Sequence of chain 1.B:
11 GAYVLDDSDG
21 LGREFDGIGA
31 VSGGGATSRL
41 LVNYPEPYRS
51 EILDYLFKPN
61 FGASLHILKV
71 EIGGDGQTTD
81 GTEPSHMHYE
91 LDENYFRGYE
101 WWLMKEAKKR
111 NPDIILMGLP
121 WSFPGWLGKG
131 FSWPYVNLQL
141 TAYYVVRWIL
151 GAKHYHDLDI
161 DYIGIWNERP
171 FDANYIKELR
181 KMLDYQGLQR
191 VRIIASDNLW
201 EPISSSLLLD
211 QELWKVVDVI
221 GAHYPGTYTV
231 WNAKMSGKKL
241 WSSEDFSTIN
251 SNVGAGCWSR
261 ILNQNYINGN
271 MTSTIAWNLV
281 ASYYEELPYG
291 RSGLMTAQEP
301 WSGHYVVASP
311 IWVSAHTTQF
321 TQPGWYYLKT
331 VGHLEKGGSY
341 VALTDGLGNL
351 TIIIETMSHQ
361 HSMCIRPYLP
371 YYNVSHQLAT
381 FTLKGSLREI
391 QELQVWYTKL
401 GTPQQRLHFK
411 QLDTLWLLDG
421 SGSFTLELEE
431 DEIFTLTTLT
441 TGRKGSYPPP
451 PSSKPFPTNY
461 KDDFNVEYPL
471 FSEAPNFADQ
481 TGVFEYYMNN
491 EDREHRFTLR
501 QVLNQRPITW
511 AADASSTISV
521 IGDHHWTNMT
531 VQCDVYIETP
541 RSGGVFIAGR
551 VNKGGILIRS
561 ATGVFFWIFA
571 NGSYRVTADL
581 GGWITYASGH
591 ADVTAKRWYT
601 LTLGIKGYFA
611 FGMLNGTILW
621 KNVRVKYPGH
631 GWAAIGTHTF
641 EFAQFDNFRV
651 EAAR

This small molecule binds to this protein.
Small molecule (SMILES): CC(=O)N[C@@H]1[C@@H](O)[C@H](O)[C@@H](CO)O[C@H]1O

Binding-site contacts:
Ligand atom O6 contacts residue SER375 of chain 1.A at 4.4 Å.
Ligand atom O5 contacts residue ASN373 of chain 1.A at 2.3 Å (h-bond).
Ligand atom C5 contacts residue ASN373 of chain 1.A at 3.6 Å.
Ligand atom C3 contacts residue ASN373 of chain 1.A at 3.8 Å.
Ligand atom C8 contacts residue TYR371 of chain 1.A at 3.3 Å (hydrophobic).
Ligand atom C7 contacts residue ASN373 of chain 1.A at 3.3 Å.
Ligand atom C6 contacts residue SER375 of chain 1.A at 3.9 Å.
Ligand atom N2 contacts residue ASN373 of chain 1.A at 2.9 Å (h-bond).
Ligand atom N2 contacts residue TYR371 of chain 1.A at 4.1 Å.
Ligand atom O7 contacts residue ASN373 of chain 1.A at 3.3 Å (h-bond).
Ligand atom C7 contacts residue TYR371 of chain 1.A at 3.7 Å (hydrophobic).
Ligand atom O7 contacts residue TYR371 of chain 1.A at 4.2 Å.
Ligand atom O6 contacts residue LYS336 of chain 1.A at 2.8 Å (salt-bridge).
Ligand atom O5 contacts residue SER375 of chain 1.A at 4.0 Å.
Ligand atom C8 contacts residue ARG624 of chain 1.B at 4.4 Å.
Ligand atom C6 contacts residue LYS336 of chain 1.A at 3.6 Å.
Ligand atom C1 contacts residue ASN373 of chain 1.A at 1.4 Å.
Ligand atom C2 contacts residue ASN373 of chain 1.A at 2.5 Å.
Ligand atom C4 contacts residue ASN373 of chain 1.A at 4.2 Å.
Ligand atom C5 contacts residue SER375 of chain 1.A at 4.2 Å.

Sequence of chain 1.A:
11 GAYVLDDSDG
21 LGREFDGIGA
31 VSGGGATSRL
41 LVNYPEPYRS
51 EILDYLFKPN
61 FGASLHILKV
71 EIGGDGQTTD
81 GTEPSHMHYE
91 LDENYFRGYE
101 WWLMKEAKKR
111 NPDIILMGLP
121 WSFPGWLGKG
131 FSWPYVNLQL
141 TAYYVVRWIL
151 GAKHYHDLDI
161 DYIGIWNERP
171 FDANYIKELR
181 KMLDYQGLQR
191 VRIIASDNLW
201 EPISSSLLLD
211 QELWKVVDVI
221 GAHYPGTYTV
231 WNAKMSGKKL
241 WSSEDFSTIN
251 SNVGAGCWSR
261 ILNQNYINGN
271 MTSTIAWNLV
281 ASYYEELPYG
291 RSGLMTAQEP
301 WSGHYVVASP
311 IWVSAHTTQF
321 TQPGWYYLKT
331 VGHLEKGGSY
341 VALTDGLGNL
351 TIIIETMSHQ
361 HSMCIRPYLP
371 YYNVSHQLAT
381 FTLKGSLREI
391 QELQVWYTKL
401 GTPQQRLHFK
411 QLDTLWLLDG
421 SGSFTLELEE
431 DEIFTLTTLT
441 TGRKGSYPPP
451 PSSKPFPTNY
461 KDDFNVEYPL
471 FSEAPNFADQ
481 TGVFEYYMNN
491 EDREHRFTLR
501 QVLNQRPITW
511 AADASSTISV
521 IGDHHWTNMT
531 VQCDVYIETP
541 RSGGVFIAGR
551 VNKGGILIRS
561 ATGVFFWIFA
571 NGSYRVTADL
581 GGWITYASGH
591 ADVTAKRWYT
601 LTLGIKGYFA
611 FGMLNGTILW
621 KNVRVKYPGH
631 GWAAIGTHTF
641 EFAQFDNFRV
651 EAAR